Binding-site contacts:
Ligand atom C7 contacts residue SER277 of chain 1.A at 4.0 Å.
Ligand atom C8 contacts residue TYR259 of chain 1.A at 4.2 Å (hydrophobic).
Ligand atom N2 contacts residue SER277 of chain 1.A at 4.5 Å.
Ligand atom C5 contacts residue ASN256 of chain 1.A at 3.7 Å.
Ligand atom C4 contacts residue ASN256 of chain 1.A at 4.2 Å.
Ligand atom C2 contacts residue SER277 of chain 1.A at 4.1 Å.
Ligand atom N2 contacts residue ASN256 of chain 1.A at 2.9 Å (h-bond).
Ligand atom C1 contacts residue ASN256 of chain 1.A at 1.4 Å.
Ligand atom C8 contacts residue GLU327 of chain 1.B at 3.8 Å.
Ligand atom C7 contacts residue ASN256 of chain 1.A at 3.7 Å.
Ligand atom O3 contacts residue THR337 of chain 1.A at 4.3 Å.
Ligand atom O7 contacts residue ASN256 of chain 1.A at 4.1 Å.
Ligand atom C5 contacts residue TYR259 of chain 1.A at 4.3 Å (hydrophobic).
Ligand atom C2 contacts residue ASN256 of chain 1.A at 2.5 Å.
Ligand atom O6 contacts residue GLU279 of chain 1.A at 4.4 Å.
Ligand atom O6 contacts residue TYR259 of chain 1.A at 4.0 Å.
Ligand atom O5 contacts residue TYR259 of chain 1.A at 3.8 Å.
Ligand atom O5 contacts residue ASN256 of chain 1.A at 2.4 Å (h-bond).
Ligand atom C6 contacts residue GLY278 of chain 1.A at 4.4 Å.
Ligand atom C6 contacts residue TYR259 of chain 1.A at 3.8 Å (hydrophobic).
Ligand atom O7 contacts residue SER277 of chain 1.A at 3.0 Å (h-bond).
Ligand atom O6 contacts residue GLY278 of chain 1.A at 3.3 Å (h-bond).
Ligand atom C3 contacts residue ASN256 of chain 1.A at 3.8 Å.

Sequence of chain 1.B:
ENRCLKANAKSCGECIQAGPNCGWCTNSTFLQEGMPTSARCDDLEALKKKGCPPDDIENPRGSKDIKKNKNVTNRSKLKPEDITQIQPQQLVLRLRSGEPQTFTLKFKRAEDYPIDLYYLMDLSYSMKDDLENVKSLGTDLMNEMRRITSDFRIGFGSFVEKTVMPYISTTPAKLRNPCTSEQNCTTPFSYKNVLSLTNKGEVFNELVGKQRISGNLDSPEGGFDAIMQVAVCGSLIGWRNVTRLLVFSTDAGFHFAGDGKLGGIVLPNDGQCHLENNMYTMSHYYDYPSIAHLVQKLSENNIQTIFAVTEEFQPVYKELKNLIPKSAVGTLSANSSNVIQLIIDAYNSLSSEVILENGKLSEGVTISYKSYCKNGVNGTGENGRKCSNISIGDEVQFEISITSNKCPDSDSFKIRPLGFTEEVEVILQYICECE

Sequence of chain 1.A:
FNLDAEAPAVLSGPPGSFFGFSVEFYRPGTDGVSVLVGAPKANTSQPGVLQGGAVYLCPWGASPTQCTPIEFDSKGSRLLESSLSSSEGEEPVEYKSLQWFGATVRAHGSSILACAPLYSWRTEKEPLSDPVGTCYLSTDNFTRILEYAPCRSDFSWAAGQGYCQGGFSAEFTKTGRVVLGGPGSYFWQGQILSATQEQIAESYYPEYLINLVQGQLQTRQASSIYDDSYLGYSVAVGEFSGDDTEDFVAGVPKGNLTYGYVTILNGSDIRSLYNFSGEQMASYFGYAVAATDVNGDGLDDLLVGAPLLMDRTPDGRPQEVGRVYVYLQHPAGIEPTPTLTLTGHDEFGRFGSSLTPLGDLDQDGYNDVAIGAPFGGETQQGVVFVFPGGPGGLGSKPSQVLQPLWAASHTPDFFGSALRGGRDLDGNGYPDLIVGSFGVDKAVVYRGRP

The protein below binds the small molecule below.
Small molecule (SMILES): CC(=O)N[C@H]1[C@H](O[C@H]2[C@H](O)[C@@H](NC(C)=O)CO[C@@H]2CO)O[C@H](CO)[C@@H](O[C@@H]2O[C@H](CO)[C@@H](O)[C@H](O[C@H]3O[C@H](CO)[C@@H](O)[C@H](O)[C@@H]3O)[C@@H]2O)[C@@H]1O